Sequence of chain 1.LA:
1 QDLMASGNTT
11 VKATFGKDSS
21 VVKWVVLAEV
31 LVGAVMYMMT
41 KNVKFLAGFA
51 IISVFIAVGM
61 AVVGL

Sequence of chain 1.AB:
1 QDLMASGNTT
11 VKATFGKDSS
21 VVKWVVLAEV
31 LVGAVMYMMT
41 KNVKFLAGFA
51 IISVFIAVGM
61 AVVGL

Sequence of chain 1.ZA:
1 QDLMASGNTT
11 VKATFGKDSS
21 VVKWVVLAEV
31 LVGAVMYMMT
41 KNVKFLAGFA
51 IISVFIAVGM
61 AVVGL

Binding-site contacts:
Ligand atom O5 contacts residue MET39 of chain 1.AB at 3.9 Å.
Ligand atom O3 contacts residue MET39 of chain 1.AB at 4.0 Å.
Ligand atom C1 contacts residue MET36 of chain 1.ZA at 4.3 Å (hydrophobic).
Ligand atom O2 contacts residue VAL32 of chain 1.ZA at 3.4 Å.
Ligand atom C3 contacts residue MET38 of chain 1.AB at 4.4 Å (hydrophobic).
Ligand atom C1 contacts residue VAL43 of chain 1.LA at 3.8 Å (hydrophobic).
Ligand atom O1 contacts residue VAL43 of chain 1.LA at 3.0 Å (h-bond).
Ligand atom O5 contacts residue LYS44 of chain 1.LA at 3.3 Å.
Ligand atom C2 contacts residue VAL32 of chain 1.ZA at 4.4 Å (hydrophobic).
Ligand atom C2 contacts residue VAL43 of chain 1.LA at 3.3 Å (hydrophobic).
Ligand atom C3 contacts residue MET39 of chain 1.AB at 3.7 Å (hydrophobic).
Ligand atom C2 contacts residue VAL35 of chain 1.ZA at 4.1 Å (hydrophobic).
Ligand atom P1 contacts residue VAL43 of chain 1.LA at 4.5 Å.
Ligand atom O3 contacts residue LYS44 of chain 1.LA at 3.9 Å.
Ligand atom O1 contacts residue LYS44 of chain 1.LA at 4.0 Å.
Ligand atom O2 contacts residue MET38 of chain 1.AB at 2.9 Å (h-bond).
Ligand atom O4 contacts residue LYS44 of chain 1.LA at 4.1 Å.
Ligand atom P1 contacts residue MET38 of chain 1.AB at 3.5 Å.
Ligand atom P1 contacts residue LYS44 of chain 1.LA at 4.3 Å.
Ligand atom C1 contacts residue VAL32 of chain 1.ZA at 4.5 Å (hydrophobic).
Ligand atom O3 contacts residue MET38 of chain 1.AB at 3.4 Å (h-bond).
Ligand atom P1 contacts residue VAL32 of chain 1.ZA at 4.4 Å.
Ligand atom C4 contacts residue MET39 of chain 1.AB at 4.4 Å (hydrophobic).

This small molecule binds to this protein.
Small molecule (SMILES): CCOP(=O)(O)OC[C@H](O)CO